Binding-site contacts:
Ligand atom C7 contacts residue GLY34 of chain 4.A at 3.7 Å.
Ligand atom C15 contacts residue GLU100 of chain 4.A at 3.5 Å.
Ligand atom C17 contacts residue LEU154 of chain 4.A at 4.0 Å (hydrophobic).
Ligand atom O2 contacts residue LYS54 of chain 4.A at 3.0 Å (salt-bridge).
Ligand atom N3 contacts residue ALA52 of chain 4.A at 3.5 Å.
Ligand atom N3 contacts residue CYS101 of chain 4.A at 3.8 Å.
Ligand atom C15 contacts residue VAL79 of chain 4.A at 4.0 Å (hydrophobic).
Ligand atom C4 contacts residue ASP168 of chain 4.A at 3.5 Å.
Ligand atom C2 contacts residue ASN152 of chain 4.A at 4.0 Å.
Ligand atom C2 contacts residue ASP168 of chain 4.A at 3.8 Å.
Ligand atom C4 contacts residue LYS54 of chain 4.A at 3.9 Å.
Ligand atom C5 contacts residue ASN36 of chain 4.A at 3.5 Å.
Ligand atom O1 contacts residue THR167 of chain 4.A at 3.8 Å.
Ligand atom N2 contacts residue LEU154 of chain 4.A at 3.9 Å.
Ligand atom C8 contacts residue VAL39 of chain 4.A at 3.8 Å (hydrophobic).
Ligand atom C7 contacts residue GLY37 of chain 4.A at 3.7 Å.
Ligand atom C12 contacts residue ASP168 of chain 4.A at 4.0 Å.
Ligand atom C6 contacts residue GLY37 of chain 4.A at 3.9 Å.
Ligand atom O2 contacts residue ASP168 of chain 4.A at 3.2 Å.
Ligand atom C7 contacts residue VAL39 of chain 4.A at 3.9 Å (hydrophobic).
Ligand atom C14 contacts residue THR167 of chain 4.A at 4.0 Å.
Ligand atom C10 contacts residue VAL39 of chain 4.A at 4.0 Å (hydrophobic).
Ligand atom C16 contacts residue LEU102 of chain 4.A at 3.5 Å (hydrophobic).
Ligand atom C1 contacts residue GLU151 of chain 4.A at 3.6 Å.
Ligand atom C5 contacts residue LYS54 of chain 4.A at 3.5 Å.
Ligand atom C15 contacts residue ALA52 of chain 4.A at 3.8 Å (hydrophobic).
Ligand atom O1 contacts residue MET99 of chain 4.A at 3.3 Å.
Ligand atom C13 contacts residue LEU154 of chain 4.A at 3.8 Å (hydrophobic).
Ligand atom C1 contacts residue ASN152 of chain 4.A at 3.8 Å.
Ligand atom N3 contacts residue LEU102 of chain 4.A at 2.9 Å (h-bond).
Ligand atom C8 contacts residue LEU33 of chain 4.A at 3.7 Å (hydrophobic).
Ligand atom C7 contacts residue LEU33 of chain 4.A at 3.7 Å (hydrophobic).
Ligand atom C12 contacts residue LYS54 of chain 4.A at 4.1 Å.
Ligand atom C16 contacts residue ALA52 of chain 4.A at 3.9 Å (hydrophobic).
Ligand atom C1 contacts residue LEU33 of chain 4.A at 4.0 Å (hydrophobic).
Ligand atom C15 contacts residue LEU102 of chain 4.A at 3.8 Å (hydrophobic).
Ligand atom C11 contacts residue THR167 of chain 4.A at 3.8 Å.
Ligand atom C6 contacts residue ASN36 of chain 4.A at 3.8 Å.
Ligand atom N3 contacts residue GLU100 of chain 4.A at 3.4 Å (salt-bridge).
Ligand atom C6 contacts residue LYS54 of chain 4.A at 4.0 Å.

The small molecule below binds the protein below.
Small molecule (SMILES): C[C@@H](Nc1c(Nc2ccncc2)c(=O)c1=O)c1ccccc1

Sequence of chain 4.A:
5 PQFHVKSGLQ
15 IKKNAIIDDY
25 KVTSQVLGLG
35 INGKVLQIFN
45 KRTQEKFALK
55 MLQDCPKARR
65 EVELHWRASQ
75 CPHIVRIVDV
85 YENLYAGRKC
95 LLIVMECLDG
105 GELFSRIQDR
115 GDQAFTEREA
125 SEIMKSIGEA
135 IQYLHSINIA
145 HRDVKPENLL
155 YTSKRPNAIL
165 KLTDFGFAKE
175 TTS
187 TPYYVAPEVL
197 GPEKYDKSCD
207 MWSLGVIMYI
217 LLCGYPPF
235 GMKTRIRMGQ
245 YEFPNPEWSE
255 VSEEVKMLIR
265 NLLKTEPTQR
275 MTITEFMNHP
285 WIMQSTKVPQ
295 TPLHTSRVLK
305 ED